Sequence of chain 1.A:
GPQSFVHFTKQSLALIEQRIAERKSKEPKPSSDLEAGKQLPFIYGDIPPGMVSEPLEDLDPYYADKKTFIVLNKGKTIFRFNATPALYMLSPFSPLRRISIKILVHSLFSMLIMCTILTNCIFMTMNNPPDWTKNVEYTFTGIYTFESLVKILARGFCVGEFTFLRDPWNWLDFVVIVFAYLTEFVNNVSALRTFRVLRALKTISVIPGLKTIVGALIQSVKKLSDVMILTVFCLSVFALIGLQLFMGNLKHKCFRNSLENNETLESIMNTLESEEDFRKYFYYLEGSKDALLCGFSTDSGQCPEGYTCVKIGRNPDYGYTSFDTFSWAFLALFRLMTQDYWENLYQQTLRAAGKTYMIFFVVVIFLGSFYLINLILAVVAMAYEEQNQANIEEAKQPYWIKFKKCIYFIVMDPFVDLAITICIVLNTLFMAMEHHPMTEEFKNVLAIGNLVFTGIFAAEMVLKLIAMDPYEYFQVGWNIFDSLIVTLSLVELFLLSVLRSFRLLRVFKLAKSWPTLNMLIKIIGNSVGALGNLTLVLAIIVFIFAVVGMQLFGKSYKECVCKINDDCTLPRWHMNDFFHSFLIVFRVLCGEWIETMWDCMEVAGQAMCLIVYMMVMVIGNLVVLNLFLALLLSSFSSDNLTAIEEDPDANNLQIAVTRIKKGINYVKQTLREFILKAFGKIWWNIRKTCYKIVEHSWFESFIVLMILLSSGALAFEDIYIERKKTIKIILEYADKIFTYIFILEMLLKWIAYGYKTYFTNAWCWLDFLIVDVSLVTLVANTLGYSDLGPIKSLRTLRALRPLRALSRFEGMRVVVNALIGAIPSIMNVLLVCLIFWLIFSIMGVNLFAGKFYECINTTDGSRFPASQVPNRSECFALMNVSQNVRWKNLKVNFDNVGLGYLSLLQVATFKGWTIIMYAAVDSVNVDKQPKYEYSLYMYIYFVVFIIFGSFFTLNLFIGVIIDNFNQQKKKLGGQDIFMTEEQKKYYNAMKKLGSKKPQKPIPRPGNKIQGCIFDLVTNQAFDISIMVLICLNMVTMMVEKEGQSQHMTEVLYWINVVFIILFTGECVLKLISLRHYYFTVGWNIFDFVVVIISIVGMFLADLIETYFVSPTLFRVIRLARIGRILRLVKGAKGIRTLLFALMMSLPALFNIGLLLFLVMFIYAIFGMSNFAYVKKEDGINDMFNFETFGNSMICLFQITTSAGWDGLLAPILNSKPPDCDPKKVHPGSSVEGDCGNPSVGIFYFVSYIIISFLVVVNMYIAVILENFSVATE

The small molecule below binds the protein below.
Small molecule (SMILES): CC(=O)N[C@H]1[C@H](O[C@H]2[C@H](O)[C@@H](NC(C)=O)CO[C@@H]2CO)O[C@H](CO)[C@@H](O)[C@@H]1O

Binding-site contacts:
Ligand atom O5 contacts residue ASP1355 of chain 1.A at 2.7 Å (salt-bridge).
Ligand atom C2 contacts residue ASN1352 of chain 1.A at 2.4 Å.
Ligand atom C1 contacts residue ASP1355 of chain 1.A at 3.6 Å.
Ligand atom C4 contacts residue ASN1352 of chain 1.A at 4.2 Å.
Ligand atom N2 contacts residue PHE1359 of chain 1.A at 4.4 Å.
Ligand atom C7 contacts residue ASN1352 of chain 1.A at 3.9 Å.
Ligand atom C1 contacts residue ASN1352 of chain 1.A at 1.4 Å.
Ligand atom O7 contacts residue ASN1352 of chain 1.A at 4.3 Å.
Ligand atom C5 contacts residue ASN1352 of chain 1.A at 3.6 Å.
Ligand atom C3 contacts residue ASN1352 of chain 1.A at 3.8 Å.
Ligand atom O7 contacts residue PHE1359 of chain 1.A at 4.2 Å.
Ligand atom C1 contacts residue THR1354 of chain 1.A at 3.7 Å.
Ligand atom C8 contacts residue SER1377 of chain 1.A at 3.5 Å.
Ligand atom C5 contacts residue ASP1355 of chain 1.A at 3.7 Å.
Ligand atom O5 contacts residue THR1354 of chain 1.A at 3.2 Å (h-bond).
Ligand atom C5 contacts residue THR1354 of chain 1.A at 3.5 Å.
Ligand atom C6 contacts residue ASP1355 of chain 1.A at 3.4 Å.
Ligand atom C8 contacts residue PHE1359 of chain 1.A at 4.0 Å (hydrophobic).
Ligand atom C8 contacts residue VAL1380 of chain 1.A at 4.1 Å (hydrophobic).
Ligand atom C6 contacts residue THR1354 of chain 1.A at 3.5 Å.
Ligand atom N2 contacts residue ASN1352 of chain 1.A at 2.9 Å (h-bond).
Ligand atom O6 contacts residue THR1354 of chain 1.A at 4.3 Å.
Ligand atom C7 contacts residue PHE1359 of chain 1.A at 4.1 Å (hydrophobic).
Ligand atom O6 contacts residue ASP1355 of chain 1.A at 3.1 Å (salt-bridge).
Ligand atom O5 contacts residue ASN1352 of chain 1.A at 2.3 Å (h-bond).